Sequence of chain 1.V:
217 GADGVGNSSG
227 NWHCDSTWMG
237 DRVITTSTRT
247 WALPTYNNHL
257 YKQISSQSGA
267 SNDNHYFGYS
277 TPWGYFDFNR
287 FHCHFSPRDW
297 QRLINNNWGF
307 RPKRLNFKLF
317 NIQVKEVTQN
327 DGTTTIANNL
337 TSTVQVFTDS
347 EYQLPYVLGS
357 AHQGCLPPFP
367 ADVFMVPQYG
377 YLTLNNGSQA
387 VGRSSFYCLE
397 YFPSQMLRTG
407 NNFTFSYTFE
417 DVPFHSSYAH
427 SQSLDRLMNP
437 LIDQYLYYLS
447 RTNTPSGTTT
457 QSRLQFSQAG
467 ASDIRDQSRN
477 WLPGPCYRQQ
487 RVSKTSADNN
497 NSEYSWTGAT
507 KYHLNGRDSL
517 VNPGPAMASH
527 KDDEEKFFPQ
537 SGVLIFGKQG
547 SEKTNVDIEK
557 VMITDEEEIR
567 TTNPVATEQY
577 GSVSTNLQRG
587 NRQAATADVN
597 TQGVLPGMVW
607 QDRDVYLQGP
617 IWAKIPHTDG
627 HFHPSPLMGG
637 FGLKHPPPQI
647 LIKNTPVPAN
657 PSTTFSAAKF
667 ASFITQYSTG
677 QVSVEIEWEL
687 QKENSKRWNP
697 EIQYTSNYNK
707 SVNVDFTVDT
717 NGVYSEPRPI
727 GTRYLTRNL

A protein and the small-molecule ligand that binds it are described below.
Small molecule (SMILES): Nc1ncnc2c1ncn2[C@H]1C[C@H](O)[C@@H](COP(=O)(O)O)O1

Binding-site contacts:
Ligand atom N6 contacts residue PHE637 of chain 1.V at 4.0 Å.
Ligand atom O1P contacts residue LYS640 of chain 1.V at 4.4 Å.
Ligand atom P contacts residue HIS627 of chain 1.V at 4.0 Å.
Ligand atom C1' contacts residue PRO630 of chain 1.V at 4.0 Å (hydrophobic).
Ligand atom O1P contacts residue PRO630 of chain 1.V at 4.3 Å.
Ligand atom C2 contacts residue PRO630 of chain 1.V at 3.5 Å (hydrophobic).
Ligand atom C4 contacts residue PRO630 of chain 1.V at 3.6 Å (hydrophobic).
Ligand atom O4' contacts residue HIS629 of chain 1.V at 4.2 Å.
Ligand atom N6 contacts residue SER631 of chain 1.V at 4.2 Å.
Ligand atom C6 contacts residue PRO419 of chain 1.V at 4.1 Å (hydrophobic).
Ligand atom N1 contacts residue GLY638 of chain 1.V at 3.5 Å (h-bond).
Ligand atom C6 contacts residue VAL418 of chain 1.V at 4.0 Å (hydrophobic).
Ligand atom C1' contacts residue HIS629 of chain 1.V at 3.8 Å.
Ligand atom C6 contacts residue SER631 of chain 1.V at 4.3 Å.
Ligand atom N7 contacts residue HIS629 of chain 1.V at 4.3 Å.
Ligand atom C4 contacts residue SER631 of chain 1.V at 4.4 Å.
Ligand atom P contacts residue PRO630 of chain 1.V at 4.5 Å.
Ligand atom N6 contacts residue VAL418 of chain 1.V at 3.5 Å.
Ligand atom C4 contacts residue PRO419 of chain 1.V at 4.4 Å (hydrophobic).
Ligand atom C5 contacts residue PRO630 of chain 1.V at 4.1 Å (hydrophobic).
Ligand atom N1 contacts residue PRO630 of chain 1.V at 4.0 Å.
Ligand atom C5 contacts residue PRO419 of chain 1.V at 4.0 Å (hydrophobic).
Ligand atom N9 contacts residue PRO630 of chain 1.V at 4.0 Å.
Ligand atom N3 contacts residue PRO630 of chain 1.V at 3.3 Å.
Ligand atom N7 contacts residue PRO419 of chain 1.V at 4.0 Å.
Ligand atom N1 contacts residue VAL418 of chain 1.V at 4.1 Å.
Ligand atom C5 contacts residue SER631 of chain 1.V at 3.9 Å.
Ligand atom C6 contacts residue GLY638 of chain 1.V at 3.9 Å.
Ligand atom C8 contacts residue HIS629 of chain 1.V at 3.6 Å.
Ligand atom O5' contacts residue PRO630 of chain 1.V at 3.9 Å.
Ligand atom N7 contacts residue SER631 of chain 1.V at 3.3 Å.
Ligand atom C8 contacts residue PRO419 of chain 1.V at 4.4 Å (hydrophobic).
Ligand atom C2' contacts residue HIS629 of chain 1.V at 4.5 Å.
Ligand atom O4' contacts residue PRO630 of chain 1.V at 3.4 Å.
Ligand atom N6 contacts residue PRO419 of chain 1.V at 4.5 Å.
Ligand atom N9 contacts residue HIS629 of chain 1.V at 4.3 Å.
Ligand atom N6 contacts residue GLY638 of chain 1.V at 3.0 Å (h-bond).
Ligand atom N1 contacts residue PRO419 of chain 1.V at 4.4 Å.
Ligand atom C8 contacts residue SER631 of chain 1.V at 3.8 Å.
Ligand atom C6 contacts residue PRO630 of chain 1.V at 4.3 Å (hydrophobic).